Sequence of chain 1.C:
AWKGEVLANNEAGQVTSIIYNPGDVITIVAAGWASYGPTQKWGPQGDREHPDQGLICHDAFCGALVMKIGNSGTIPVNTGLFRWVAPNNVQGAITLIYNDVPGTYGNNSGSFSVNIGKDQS

A small-molecule ligand and the protein it binds are described below.
Small molecule (SMILES): OC[C@H]1O[C@@H](O)[C@H](O)[C@@H](O)[C@H]1O

Binding-site contacts:
Ligand atom O6 contacts residue GLN53 of chain 1.C at 2.6 Å (h-bond).
Ligand atom O2 contacts residue PHB1 of chain 1.IA at 2.9 Å (h-bond).
Ligand atom O4 contacts residue TYR36 of chain 1.C at 3.2 Å (h-bond).
Ligand atom C2 contacts residue TYR36 of chain 1.C at 3.3 Å (hydrophobic).
Ligand atom O6 contacts residue VAL101 of chain 1.C at 4.1 Å.
Ligand atom O5 contacts residue GLN53 of chain 1.C at 4.0 Å.
Ligand atom O3 contacts residue CA1 of chain 1.V at 2.8 Å.
Ligand atom O6 contacts residue HIS50 of chain 1.C at 3.0 Å (h-bond).
Ligand atom C2 contacts residue PHB1 of chain 1.IA at 2.4 Å.
Ligand atom O5 contacts residue HIS50 of chain 1.C at 3.3 Å (h-bond).
Ligand atom C4 contacts residue THR104 of chain 1.C at 3.6 Å.
Ligand atom C5 contacts residue PHB1 of chain 1.IA at 3.6 Å.
Ligand atom C3 contacts residue CA1 of chain 1.V at 3.6 Å.
Ligand atom C3 contacts residue TYR36 of chain 1.C at 4.0 Å (hydrophobic).
Ligand atom O4 contacts residue ASP100 of chain 1.C at 2.8 Å (salt-bridge).
Ligand atom O5 contacts residue PHB1 of chain 1.IA at 2.3 Å (h-bond).
Ligand atom C4 contacts residue TYR36 of chain 1.C at 4.2 Å (hydrophobic).
Ligand atom C6 contacts residue VAL101 of chain 1.C at 3.7 Å (hydrophobic).
Ligand atom O5 contacts residue TYR36 of chain 1.C at 3.7 Å.
Ligand atom O2 contacts residue TYR36 of chain 1.C at 4.0 Å.
Ligand atom C4 contacts residue CA1 of chain 1.V at 3.6 Å.
Ligand atom C6 contacts residue GLN53 of chain 1.C at 3.6 Å.
Ligand atom O2 contacts residue ASN107 of chain 1.C at 3.3 Å (h-bond).
Ligand atom C2 contacts residue ASN107 of chain 1.C at 4.1 Å.
Ligand atom C6 contacts residue HIS50 of chain 1.C at 3.5 Å.
Ligand atom C3 contacts residue THR104 of chain 1.C at 4.0 Å.
Ligand atom O3 contacts residue TYR36 of chain 1.C at 3.9 Å.
Ligand atom O4 contacts residue THR104 of chain 1.C at 3.6 Å.
Ligand atom C6 contacts residue ASP100 of chain 1.C at 4.0 Å.
Ligand atom C6 contacts residue CYS62 of chain 1.C at 4.1 Å (hydrophobic).
Ligand atom C5 contacts residue HIS50 of chain 1.C at 4.1 Å.
Ligand atom O3 contacts residue THR104 of chain 1.C at 3.3 Å.
Ligand atom C5 contacts residue GLN53 of chain 1.C at 3.6 Å.
Ligand atom C4 contacts residue ASP100 of chain 1.C at 3.7 Å.
Ligand atom C2 contacts residue CA1 of chain 1.V at 4.0 Å.
Ligand atom O3 contacts residue ASN107 of chain 1.C at 3.3 Å (h-bond).
Ligand atom C1 contacts residue PHB1 of chain 1.IA at 1.4 Å.
Ligand atom C3 contacts residue PHB1 of chain 1.IA at 3.7 Å.
Ligand atom C1 contacts residue TYR36 of chain 1.C at 4.2 Å (hydrophobic).
Ligand atom O4 contacts residue CA1 of chain 1.V at 2.8 Å.